Binding-site contacts:
Ligand atom C1 contacts residue TYR27 of chain 1.A at 3.9 Å (hydrophobic).
Ligand atom C4 contacts residue TYR183 of chain 1.A at 4.0 Å (hydrophobic).
Ligand atom O4 contacts residue TRP302 of chain 1.A at 3.6 Å.
Ligand atom O2 contacts residue FMN1 of chain 1.C at 3.5 Å (h-bond).
Ligand atom C3 contacts residue HIS181 of chain 1.A at 4.0 Å.
Ligand atom O3 contacts residue FMN1 of chain 1.C at 2.9 Å.
Ligand atom C2 contacts residue TYR27 of chain 1.A at 3.9 Å (hydrophobic).
Ligand atom C1 contacts residue TYR183 of chain 1.A at 4.4 Å (hydrophobic).
Ligand atom O2 contacts residue TYR27 of chain 1.A at 3.2 Å (h-bond).
Ligand atom C5 contacts residue PHE269 of chain 1.A at 3.6 Å (hydrophobic).
Ligand atom O3 contacts residue HIS181 of chain 1.A at 2.7 Å (h-bond).
Ligand atom C6 contacts residue PHE269 of chain 1.A at 3.6 Å (hydrophobic).
Ligand atom C1 contacts residue TRP358 of chain 1.B at 4.0 Å (hydrophobic).
Ligand atom C2 contacts residue TYR183 of chain 1.A at 3.5 Å (hydrophobic).
Ligand atom C4 contacts residue FMN1 of chain 1.C at 3.9 Å.
Ligand atom C5 contacts residue TRP302 of chain 1.A at 4.0 Å (hydrophobic).
Ligand atom N1 contacts residue TYR183 of chain 1.A at 3.4 Å.
Ligand atom C3 contacts residue TYR183 of chain 1.A at 3.3 Å (hydrophobic).
Ligand atom O2 contacts residue ILE66 of chain 1.A at 3.6 Å.
Ligand atom O3 contacts residue TYR183 of chain 1.A at 3.1 Å.
Ligand atom O2 contacts residue CYS25 of chain 1.A at 3.9 Å.
Ligand atom N1 contacts residue HIS181 of chain 1.A at 3.8 Å.
Ligand atom C3 contacts residue FMN1 of chain 1.C at 3.6 Å.
Ligand atom C5 contacts residue HIS181 of chain 1.A at 3.8 Å.
Ligand atom N1 contacts residue FMN1 of chain 1.C at 3.2 Å.
Ligand atom C1 contacts residue FMN1 of chain 1.C at 4.1 Å.
Ligand atom O1 contacts residue TYR183 of chain 1.A at 3.8 Å.
Ligand atom C4 contacts residue HIS181 of chain 1.A at 3.3 Å.
Ligand atom C2 contacts residue FMN1 of chain 1.C at 3.6 Å.
Ligand atom O4 contacts residue HIS181 of chain 1.A at 3.3 Å (h-bond).
Ligand atom O1 contacts residue HIS181 of chain 1.A at 3.5 Å (h-bond).
Ligand atom O2 contacts residue TYR183 of chain 1.A at 3.5 Å (h-bond).
Ligand atom O3 contacts residue HIS178 of chain 1.A at 2.7 Å (h-bond).
Ligand atom N1 contacts residue HIS178 of chain 1.A at 3.8 Å.
Ligand atom O4 contacts residue FMN1 of chain 1.C at 3.2 Å.

Sequence of chain 1.A:
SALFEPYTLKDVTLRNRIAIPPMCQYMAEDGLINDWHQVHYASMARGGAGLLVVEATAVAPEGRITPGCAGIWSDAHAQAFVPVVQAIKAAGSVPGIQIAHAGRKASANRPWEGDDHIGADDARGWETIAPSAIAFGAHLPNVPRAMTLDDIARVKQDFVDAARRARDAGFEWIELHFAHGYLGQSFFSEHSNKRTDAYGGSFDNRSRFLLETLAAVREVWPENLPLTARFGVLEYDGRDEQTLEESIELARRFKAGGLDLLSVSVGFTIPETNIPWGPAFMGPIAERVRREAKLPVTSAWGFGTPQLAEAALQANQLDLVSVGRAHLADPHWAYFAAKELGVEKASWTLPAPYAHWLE

This protein binds this small molecule.
Small molecule (SMILES): CCOC(=O)/C(=N\O)C(C)=O

Sequence of chain 1.B:
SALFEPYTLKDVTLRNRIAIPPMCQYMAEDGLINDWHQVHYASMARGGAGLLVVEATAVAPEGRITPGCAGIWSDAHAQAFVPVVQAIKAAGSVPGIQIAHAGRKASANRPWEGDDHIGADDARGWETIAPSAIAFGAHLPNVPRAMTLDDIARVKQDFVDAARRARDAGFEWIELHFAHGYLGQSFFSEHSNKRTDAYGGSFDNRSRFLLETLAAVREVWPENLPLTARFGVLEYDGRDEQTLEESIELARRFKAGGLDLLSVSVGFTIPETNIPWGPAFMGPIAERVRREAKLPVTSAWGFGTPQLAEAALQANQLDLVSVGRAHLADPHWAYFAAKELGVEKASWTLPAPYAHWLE